Sequence of chain 1.A:
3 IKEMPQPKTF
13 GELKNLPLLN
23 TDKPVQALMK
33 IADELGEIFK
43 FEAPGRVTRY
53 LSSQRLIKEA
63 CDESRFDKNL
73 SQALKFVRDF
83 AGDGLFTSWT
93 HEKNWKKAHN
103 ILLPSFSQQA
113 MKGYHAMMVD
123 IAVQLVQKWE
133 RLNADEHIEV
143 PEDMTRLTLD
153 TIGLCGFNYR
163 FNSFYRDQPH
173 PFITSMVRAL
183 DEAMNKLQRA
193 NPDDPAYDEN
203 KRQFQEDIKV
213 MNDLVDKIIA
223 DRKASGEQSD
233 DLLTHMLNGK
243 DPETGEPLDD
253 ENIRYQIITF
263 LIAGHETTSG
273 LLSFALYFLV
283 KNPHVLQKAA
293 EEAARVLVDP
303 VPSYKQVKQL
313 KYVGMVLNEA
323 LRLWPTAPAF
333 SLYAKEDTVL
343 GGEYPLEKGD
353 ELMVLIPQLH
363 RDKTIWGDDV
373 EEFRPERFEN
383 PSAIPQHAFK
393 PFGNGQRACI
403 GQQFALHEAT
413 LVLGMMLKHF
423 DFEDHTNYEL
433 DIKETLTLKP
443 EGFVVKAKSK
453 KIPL

The small molecule below binds the protein below.
Small molecule (SMILES): CN[C@@H]1CCc2ccccc21

Binding-site contacts:
Ligand atom C2 contacts residue PHE88 of chain 1.A at 3.9 Å (hydrophobic).
Ligand atom C5 contacts residue THR269 of chain 1.A at 4.4 Å.
Ligand atom C6 contacts residue ALA329 of chain 1.A at 3.7 Å (hydrophobic).
Ligand atom N10 contacts residue CYS401 of chain 1.A at 4.3 Å.
Ligand atom C2 contacts residue ILE264 of chain 1.A at 3.9 Å (hydrophobic).
Ligand atom N10 contacts residue ALA265 of chain 1.A at 4.1 Å.
Ligand atom C8 contacts residue HEM1 of chain 1.C at 4.1 Å.
Ligand atom C9 contacts residue PHE88 of chain 1.A at 3.7 Å (hydrophobic).
Ligand atom C4 contacts residue ILE264 of chain 1.A at 4.0 Å (hydrophobic).
Ligand atom N10 contacts residue HEM1 of chain 1.C at 2.0 Å.
Ligand atom C4 contacts residue PHE88 of chain 1.A at 3.8 Å (hydrophobic).
Ligand atom C3 contacts residue PHE88 of chain 1.A at 3.6 Å (hydrophobic).
Ligand atom C7 contacts residue THR269 of chain 1.A at 4.3 Å.
Ligand atom N10 contacts residue THR269 of chain 1.A at 4.0 Å.
Ligand atom C6 contacts residue PHE88 of chain 1.A at 3.8 Å (hydrophobic).
Ligand atom C4 contacts residue LEU438 of chain 1.A at 3.8 Å (hydrophobic).
Ligand atom C8 contacts residue PHE88 of chain 1.A at 3.5 Å (hydrophobic).
Ligand atom C6 contacts residue THR439 of chain 1.A at 4.1 Å.
Ligand atom C7 contacts residue PHE88 of chain 1.A at 3.6 Å (hydrophobic).
Ligand atom C5 contacts residue THR439 of chain 1.A at 3.7 Å.
Ligand atom C8 contacts residue THR269 of chain 1.A at 4.3 Å.
Ligand atom C1 contacts residue PHE88 of chain 1.A at 3.8 Å (hydrophobic).
Ligand atom C5 contacts residue LEU438 of chain 1.A at 3.9 Å (hydrophobic).
Ligand atom C1 contacts residue HEM1 of chain 1.C at 3.5 Å.
Ligand atom C2 contacts residue ALA265 of chain 1.A at 3.8 Å (hydrophobic).
Ligand atom C3 contacts residue THR269 of chain 1.A at 4.3 Å.
Ligand atom C7 contacts residue ALA329 of chain 1.A at 3.9 Å (hydrophobic).
Ligand atom C9 contacts residue HEM1 of chain 1.C at 3.1 Å.
Ligand atom C1 contacts residue ALA265 of chain 1.A at 4.0 Å (hydrophobic).
Ligand atom C4 contacts residue THR269 of chain 1.A at 4.4 Å.
Ligand atom C6 contacts residue THR269 of chain 1.A at 4.4 Å.
Ligand atom C5 contacts residue PHE88 of chain 1.A at 3.9 Å (hydrophobic).
Ligand atom C2 contacts residue THR261 of chain 1.A at 4.2 Å.
Ligand atom C3 contacts residue ILE264 of chain 1.A at 4.4 Å (hydrophobic).
Ligand atom C7 contacts residue HEM1 of chain 1.C at 4.0 Å.